The small molecule below binds the protein below.
Small molecule (SMILES): CC(=O)N[C@@H]1[C@@H](O)[C@H](O)[C@@H](CO)O[C@H]1O

Sequence of chain 1.B:
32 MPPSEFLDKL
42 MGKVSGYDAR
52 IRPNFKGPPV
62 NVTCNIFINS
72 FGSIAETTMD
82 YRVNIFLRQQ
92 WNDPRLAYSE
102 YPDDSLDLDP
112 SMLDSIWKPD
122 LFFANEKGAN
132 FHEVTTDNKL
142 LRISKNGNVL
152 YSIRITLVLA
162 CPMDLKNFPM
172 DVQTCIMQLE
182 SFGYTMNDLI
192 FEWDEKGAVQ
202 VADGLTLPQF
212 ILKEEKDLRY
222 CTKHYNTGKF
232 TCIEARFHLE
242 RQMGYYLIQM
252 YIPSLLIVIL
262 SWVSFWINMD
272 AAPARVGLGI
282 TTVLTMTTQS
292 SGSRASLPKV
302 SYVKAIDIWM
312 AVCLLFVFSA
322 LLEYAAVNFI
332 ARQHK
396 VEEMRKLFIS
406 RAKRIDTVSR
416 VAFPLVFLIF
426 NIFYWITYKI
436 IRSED

Binding-site contacts:
Ligand atom C7 contacts residue PRO60 of chain 1.B at 3.3 Å (hydrophobic).
Ligand atom O7 contacts residue ASN62 of chain 1.B at 4.3 Å.
Ligand atom O7 contacts residue VAL61 of chain 1.B at 4.2 Å.
Ligand atom C7 contacts residue ASN62 of chain 1.B at 3.4 Å.
Ligand atom C1 contacts residue PRO60 of chain 1.B at 4.3 Å (hydrophobic).
Ligand atom O7 contacts residue PRO60 of chain 1.B at 2.9 Å (h-bond).
Ligand atom C1 contacts residue ASN62 of chain 1.B at 1.4 Å.
Ligand atom C4 contacts residue ASN62 of chain 1.B at 4.2 Å.
Ligand atom C5 contacts residue ASN62 of chain 1.B at 3.7 Å.
Ligand atom O7 contacts residue PRO59 of chain 1.B at 4.1 Å.
Ligand atom O3 contacts residue PRO59 of chain 1.B at 3.9 Å.
Ligand atom C2 contacts residue ASN62 of chain 1.B at 2.5 Å.
Ligand atom N2 contacts residue PRO60 of chain 1.B at 2.9 Å (h-bond).
Ligand atom O5 contacts residue ASN62 of chain 1.B at 2.4 Å (h-bond).
Ligand atom N2 contacts residue PRO59 of chain 1.B at 4.2 Å.
Ligand atom C2 contacts residue PRO60 of chain 1.B at 4.1 Å (hydrophobic).
Ligand atom O7 contacts residue ASN55 of chain 1.B at 4.3 Å.
Ligand atom C3 contacts residue ASN62 of chain 1.B at 3.8 Å.
Ligand atom C8 contacts residue ASN62 of chain 1.B at 3.6 Å.
Ligand atom N2 contacts residue ASN62 of chain 1.B at 2.9 Å (h-bond).